Binding-site contacts:
Ligand atom N1 contacts residue SER173 of chain 1.A at 3.7 Å.
Ligand atom N5 contacts residue MET110 of chain 1.A at 3.1 Å (h-bond).
Ligand atom N5 contacts residue GLY113 of chain 1.A at 3.7 Å.
Ligand atom C10 contacts residue TYR109 of chain 1.A at 3.6 Å (hydrophobic).
Ligand atom N3 contacts residue ALA56 of chain 1.A at 3.1 Å.
Ligand atom C11 contacts residue PRO111 of chain 1.A at 3.5 Å (hydrophobic).
Ligand atom F contacts residue VAL91 of chain 1.A at 3.7 Å.
Ligand atom C5 contacts residue ALA56 of chain 1.A at 3.6 Å (hydrophobic).
Ligand atom C13 contacts residue THR125 of chain 1.A at 3.7 Å.
Ligand atom C9 contacts residue MET37 of chain 1.A at 3.5 Å (hydrophobic).
Ligand atom C18 contacts residue VAL45 of chain 1.A at 3.7 Å (hydrophobic).
Ligand atom N5 contacts residue TYR109 of chain 1.A at 3.7 Å.
Ligand atom C contacts residue TYR107 of chain 1.A at 3.5 Å (hydrophobic).
Ligand atom C14 contacts residue PRO111 of chain 1.A at 3.6 Å (hydrophobic).
Ligand atom O contacts residue ILE30 of chain 1.A at 3.5 Å.
Ligand atom N4 contacts residue TYR109 of chain 1.A at 3.7 Å.
Ligand atom C contacts residue LEU163 of chain 1.A at 3.4 Å (hydrophobic).
Ligand atom C9 contacts residue GLY113 of chain 1.A at 3.6 Å.
Ligand atom C7 contacts residue TYR109 of chain 1.A at 3.6 Å (hydrophobic).
Ligand atom O1 contacts residue MET37 of chain 1.A at 3.6 Å.
Ligand atom C5 contacts residue LEU163 of chain 1.A at 3.4 Å (hydrophobic).
Ligand atom N2 contacts residue LEU163 of chain 1.A at 3.6 Å.
Ligand atom F1 contacts residue GLY113 of chain 1.A at 3.2 Å.
Ligand atom C17 contacts residue ASP117 of chain 1.A at 3.5 Å.
Ligand atom C1 contacts residue LEU163 of chain 1.A at 3.7 Å (hydrophobic).
Ligand atom F1 contacts residue ASN112 of chain 1.A at 3.6 Å.
Ligand atom C11 contacts residue GLY113 of chain 1.A at 3.6 Å.
Ligand atom C8 contacts residue MET110 of chain 1.A at 3.7 Å (hydrophobic).
Ligand atom N1 contacts residue TYR107 of chain 1.A at 3.6 Å.
Ligand atom C10 contacts residue ILE30 of chain 1.A at 3.6 Å (hydrophobic).
Ligand atom C1 contacts residue VAL91 of chain 1.A at 3.7 Å (hydrophobic).
Ligand atom F contacts residue VAL108 of chain 1.A at 3.1 Å.
Ligand atom C8 contacts residue MET37 of chain 1.A at 3.5 Å (hydrophobic).
Ligand atom C7 contacts residue MET37 of chain 1.A at 3.6 Å (hydrophobic).
Ligand atom C1 contacts residue TYR107 of chain 1.A at 3.4 Å (hydrophobic).
Ligand atom C7 contacts residue MET110 of chain 1.A at 3.1 Å (hydrophobic).
Ligand atom F contacts residue TYR107 of chain 1.A at 3.2 Å.
Ligand atom C8 contacts residue GLY113 of chain 1.A at 3.7 Å.
Ligand atom F1 contacts residue ARG118 of chain 1.A at 3.2 Å.
Ligand atom N4 contacts residue MET110 of chain 1.A at 2.8 Å (h-bond).

Sequence of chain 1.A:
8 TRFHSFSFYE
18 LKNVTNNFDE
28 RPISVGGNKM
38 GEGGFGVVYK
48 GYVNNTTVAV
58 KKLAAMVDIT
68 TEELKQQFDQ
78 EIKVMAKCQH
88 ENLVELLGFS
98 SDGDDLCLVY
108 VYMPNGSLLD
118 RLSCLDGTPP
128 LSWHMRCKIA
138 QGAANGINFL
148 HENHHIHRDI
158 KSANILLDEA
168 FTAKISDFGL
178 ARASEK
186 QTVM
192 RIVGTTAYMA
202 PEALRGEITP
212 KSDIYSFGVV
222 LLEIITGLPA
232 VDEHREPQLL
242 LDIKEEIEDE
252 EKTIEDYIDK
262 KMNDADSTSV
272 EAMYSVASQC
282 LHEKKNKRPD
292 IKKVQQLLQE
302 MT

A small-molecule ligand and the protein it binds are described below.
Small molecule (SMILES): CC(C)Nc1cc(Nc2nc3ccnn3cc2F)ncc1C(=O)NC[C@@H](F)C(C)(C)O